This small molecule binds to this protein.
Small molecule (SMILES): O=[N+]([O-])c1ccc(O)cc1[N+](=O)[O-]

Sequence of chain 1.A:
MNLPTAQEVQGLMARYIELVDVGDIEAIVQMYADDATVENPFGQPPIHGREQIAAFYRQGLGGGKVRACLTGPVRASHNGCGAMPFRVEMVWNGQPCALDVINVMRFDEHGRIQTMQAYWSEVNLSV

Binding-site contacts:
Ligand atom O41 contacts residue ASN40 of chain 1.A at 3.7 Å.
Ligand atom C6 contacts residue MET116 of chain 1.A at 4.2 Å (hydrophobic).
Ligand atom C4 contacts residue ASN40 of chain 1.A at 4.3 Å.
Ligand atom C3 contacts residue PHE56 of chain 1.A at 4.4 Å (hydrophobic).
Ligand atom O31 contacts residue LEU61 of chain 1.A at 4.1 Å.
Ligand atom N4 contacts residue LEU99 of chain 1.A at 4.2 Å.
Ligand atom O31 contacts residue TYR57 of chain 1.A at 4.3 Å.
Ligand atom O31 contacts residue GLY60 of chain 1.A at 4.4 Å.
Ligand atom C2 contacts residue TYR16 of chain 1.A at 3.5 Å (hydrophobic).
Ligand atom O42 contacts residue VAL88 of chain 1.A at 4.4 Å.
Ligand atom O1 contacts residue MET116 of chain 1.A at 3.4 Å.
Ligand atom C1 contacts residue MET116 of chain 1.A at 4.0 Å (hydrophobic).
Ligand atom C5 contacts residue ASN40 of chain 1.A at 3.6 Å.
Ligand atom O41 contacts residue LEU99 of chain 1.A at 3.5 Å.
Ligand atom O1 contacts residue TYR57 of chain 1.A at 4.2 Å.
Ligand atom C2 contacts residue TYR57 of chain 1.A at 4.3 Å (hydrophobic).
Ligand atom O1 contacts residue PHE86 of chain 1.A at 3.8 Å.
Ligand atom C1 contacts residue TYR16 of chain 1.A at 3.3 Å (hydrophobic).
Ligand atom O32 contacts residue VAL20 of chain 1.A at 4.1 Å.
Ligand atom O32 contacts residue VAL88 of chain 1.A at 3.8 Å.
Ligand atom C6 contacts residue PHE86 of chain 1.A at 3.9 Å (hydrophobic).
Ligand atom O32 contacts residue LEU61 of chain 1.A at 3.9 Å.
Ligand atom C6 contacts residue VAL101 of chain 1.A at 4.2 Å (hydrophobic).
Ligand atom O31 contacts residue PHE56 of chain 1.A at 4.3 Å.
Ligand atom O1 contacts residue ASN103 of chain 1.A at 2.8 Å (h-bond).
Ligand atom O41 contacts residue TRP120 of chain 1.A at 3.8 Å.
Ligand atom C5 contacts residue ALA118 of chain 1.A at 4.2 Å (hydrophobic).
Ligand atom N3 contacts residue LEU61 of chain 1.A at 4.4 Å.
Ligand atom C5 contacts residue VAL101 of chain 1.A at 4.4 Å (hydrophobic).
Ligand atom C5 contacts residue TRP120 of chain 1.A at 4.4 Å (hydrophobic).
Ligand atom C6 contacts residue ASN40 of chain 1.A at 4.1 Å.
Ligand atom N4 contacts residue ASN40 of chain 1.A at 4.5 Å.
Ligand atom O32 contacts residue VAL66 of chain 1.A at 4.4 Å.
Ligand atom C6 contacts residue ALA118 of chain 1.A at 3.7 Å (hydrophobic).
Ligand atom C6 contacts residue ASN103 of chain 1.A at 3.8 Å.
Ligand atom C1 contacts residue PHE86 of chain 1.A at 3.9 Å (hydrophobic).
Ligand atom O42 contacts residue LEU99 of chain 1.A at 4.4 Å.
Ligand atom C1 contacts residue ASN103 of chain 1.A at 3.9 Å.
Ligand atom O1 contacts residue TYR16 of chain 1.A at 2.4 Å (h-bond).